This protein binds this small molecule.
Small molecule (SMILES): NC(Cc1cnc[nH]1)C(=O)Nc1ccc2ccccc2c1

Binding-site contacts:
Ligand atom C8 contacts residue ARG88 of chain 2.A at 3.5 Å.
Ligand atom ND1 contacts residue GLU81 of chain 2.B at 2.7 Å (salt-bridge).
Ligand atom CG contacts residue GLU81 of chain 2.B at 3.3 Å.
Ligand atom C contacts residue GLU81 of chain 2.B at 3.2 Å.
Ligand atom C5 contacts residue GLY89 of chain 2.A at 3.8 Å.
Ligand atom O contacts residue HIS84 of chain 2.B at 3.7 Å.
Ligand atom C8 contacts residue GLU81 of chain 2.B at 3.2 Å.
Ligand atom CA contacts residue GLY85 of chain 2.A at 3.5 Å.
Ligand atom CB contacts residue GLU81 of chain 2.B at 3.1 Å.
Ligand atom C contacts residue GLY85 of chain 2.B at 3.7 Å.
Ligand atom O contacts residue GLY85 of chain 2.B at 2.5 Å.
Ligand atom CG contacts residue GLY85 of chain 2.A at 3.9 Å.
Ligand atom CA contacts residue PHE141 of chain 2.A at 3.9 Å (hydrophobic).
Ligand atom N contacts residue GLY85 of chain 2.A at 3.8 Å.
Ligand atom C7 contacts residue GLU81 of chain 2.B at 3.6 Å.
Ligand atom C4A contacts residue HIS84 of chain 2.B at 3.8 Å.
Ligand atom CB contacts residue VAL143 of chain 2.B at 2.8 Å (hydrophobic).
Ligand atom CD2 contacts residue VAL143 of chain 2.B at 3.5 Å (hydrophobic).
Ligand atom CB contacts residue GLY85 of chain 2.A at 3.5 Å.
Ligand atom C6 contacts residue HIS84 of chain 2.B at 3.6 Å.
Ligand atom C5 contacts residue HIS84 of chain 2.B at 3.4 Å.
Ligand atom NE2 contacts residue VAL143 of chain 2.B at 3.8 Å.
Ligand atom N contacts residue VAL143 of chain 2.B at 3.6 Å.
Ligand atom CD2 contacts residue THR140 of chain 2.A at 3.7 Å.
Ligand atom CD2 contacts residue PHE141 of chain 2.A at 2.9 Å (hydrophobic).
Ligand atom NE2 contacts residue GLU139 of chain 2.A at 3.2 Å (salt-bridge).
Ligand atom C8A contacts residue ARG88 of chain 2.A at 3.2 Å.
Ligand atom N contacts residue PHE141 of chain 2.A at 2.9 Å (h-bond).
Ligand atom CG contacts residue VAL143 of chain 2.B at 2.9 Å (hydrophobic).
Ligand atom CE1 contacts residue GLU139 of chain 2.A at 2.8 Å.
Ligand atom NE2 contacts residue THR140 of chain 2.A at 2.9 Å.
Ligand atom CA contacts residue VAL143 of chain 2.B at 3.4 Å (hydrophobic).
Ligand atom C1 contacts residue ARG88 of chain 2.A at 3.5 Å.
Ligand atom NE2 contacts residue PHE141 of chain 2.A at 2.9 Å (h-bond).
Ligand atom ND1 contacts residue VAL143 of chain 2.B at 3.4 Å (h-bond).
Ligand atom N1 contacts residue GLU81 of chain 2.B at 3.4 Å (salt-bridge).
Ligand atom C7 contacts residue ARG88 of chain 2.A at 3.8 Å.
Ligand atom C4A contacts residue ARG88 of chain 2.A at 3.6 Å.
Ligand atom CE1 contacts residue THR140 of chain 2.A at 3.2 Å.
Ligand atom O contacts residue GLU81 of chain 2.B at 2.8 Å (salt-bridge).

Sequence of chain 1.A:
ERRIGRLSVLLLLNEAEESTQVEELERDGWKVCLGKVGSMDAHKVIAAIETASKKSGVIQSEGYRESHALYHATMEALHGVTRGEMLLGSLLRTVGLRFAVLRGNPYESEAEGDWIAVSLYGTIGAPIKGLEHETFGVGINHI

Sequence of chain 2.A:
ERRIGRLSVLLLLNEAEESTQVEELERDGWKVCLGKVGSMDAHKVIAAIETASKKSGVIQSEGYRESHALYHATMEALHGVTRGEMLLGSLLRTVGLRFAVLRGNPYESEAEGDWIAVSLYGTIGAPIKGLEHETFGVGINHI

Sequence of chain 2.B:
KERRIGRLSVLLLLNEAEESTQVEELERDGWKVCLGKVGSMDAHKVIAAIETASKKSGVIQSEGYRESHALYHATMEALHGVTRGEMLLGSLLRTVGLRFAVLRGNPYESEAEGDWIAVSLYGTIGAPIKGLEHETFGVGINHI